Binding-site contacts:
Ligand atom C4 contacts residue ASN65 of chain 1.C at 4.2 Å.
Ligand atom C3 contacts residue ASN65 of chain 1.C at 3.8 Å.
Ligand atom O6 contacts residue ASP66 of chain 1.C at 4.2 Å.
Ligand atom C8 contacts residue LEU356 of chain 1.C at 3.7 Å (hydrophobic).
Ligand atom C2 contacts residue ASN65 of chain 1.C at 2.4 Å.
Ligand atom O5 contacts residue ASN65 of chain 1.C at 2.4 Å (h-bond).
Ligand atom C7 contacts residue LEU356 of chain 1.C at 3.7 Å (hydrophobic).
Ligand atom C6 contacts residue ASP66 of chain 1.C at 4.2 Å.
Ligand atom C1 contacts residue ASN65 of chain 1.C at 1.4 Å.
Ligand atom O7 contacts residue LEU356 of chain 1.C at 3.4 Å.
Ligand atom C7 contacts residue ASN65 of chain 1.C at 3.5 Å.
Ligand atom N2 contacts residue ASN65 of chain 1.C at 2.8 Å (h-bond).
Ligand atom O5 contacts residue ASP66 of chain 1.C at 4.5 Å.
Ligand atom O7 contacts residue ASN65 of chain 1.C at 3.7 Å.
Ligand atom C5 contacts residue ASN65 of chain 1.C at 3.7 Å.

The protein below binds the small molecule below.
Small molecule (SMILES): CC(=O)N[C@@H]1[C@@H](O)[C@H](O)[C@@H](CO)O[C@H]1O

Sequence of chain 1.C:
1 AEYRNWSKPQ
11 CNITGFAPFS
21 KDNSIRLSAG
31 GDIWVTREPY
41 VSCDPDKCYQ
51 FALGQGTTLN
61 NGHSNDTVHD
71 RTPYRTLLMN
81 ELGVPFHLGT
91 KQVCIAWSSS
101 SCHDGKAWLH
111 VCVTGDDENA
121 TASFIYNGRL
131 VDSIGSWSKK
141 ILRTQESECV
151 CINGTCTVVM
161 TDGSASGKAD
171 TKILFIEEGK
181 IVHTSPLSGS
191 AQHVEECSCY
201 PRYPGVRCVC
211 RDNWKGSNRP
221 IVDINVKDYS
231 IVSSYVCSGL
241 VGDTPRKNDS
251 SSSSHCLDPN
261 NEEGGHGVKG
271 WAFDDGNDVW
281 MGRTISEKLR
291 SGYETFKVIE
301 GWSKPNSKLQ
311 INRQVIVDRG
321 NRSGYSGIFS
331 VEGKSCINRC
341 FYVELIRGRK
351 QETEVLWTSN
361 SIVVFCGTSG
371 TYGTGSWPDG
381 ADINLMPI